Sequence of chain 1.E:
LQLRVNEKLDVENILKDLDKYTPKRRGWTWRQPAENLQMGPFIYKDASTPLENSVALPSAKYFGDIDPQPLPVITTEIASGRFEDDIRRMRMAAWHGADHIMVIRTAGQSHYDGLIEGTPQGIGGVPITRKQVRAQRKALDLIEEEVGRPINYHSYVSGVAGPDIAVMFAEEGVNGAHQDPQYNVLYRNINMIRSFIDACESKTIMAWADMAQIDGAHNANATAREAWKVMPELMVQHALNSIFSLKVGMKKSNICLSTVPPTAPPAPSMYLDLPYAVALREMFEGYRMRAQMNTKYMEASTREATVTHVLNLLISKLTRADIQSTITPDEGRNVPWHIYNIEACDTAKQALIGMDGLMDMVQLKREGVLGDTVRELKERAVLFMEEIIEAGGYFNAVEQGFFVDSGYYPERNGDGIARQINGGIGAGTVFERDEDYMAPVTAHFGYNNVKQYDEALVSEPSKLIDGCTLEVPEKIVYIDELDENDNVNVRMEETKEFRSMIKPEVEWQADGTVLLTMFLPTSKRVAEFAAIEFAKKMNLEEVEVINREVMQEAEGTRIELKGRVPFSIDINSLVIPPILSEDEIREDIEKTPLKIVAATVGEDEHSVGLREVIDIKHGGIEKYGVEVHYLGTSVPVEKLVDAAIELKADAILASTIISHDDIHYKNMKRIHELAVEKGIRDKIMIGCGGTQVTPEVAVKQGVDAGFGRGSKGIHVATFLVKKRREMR

The small molecule below binds the protein below.
Small molecule (SMILES): Cc1ncc(COP(=O)(O)O)c(/C=N\CC[C@H](N)C(=O)O)c1O

Sequence of chain 1.A:
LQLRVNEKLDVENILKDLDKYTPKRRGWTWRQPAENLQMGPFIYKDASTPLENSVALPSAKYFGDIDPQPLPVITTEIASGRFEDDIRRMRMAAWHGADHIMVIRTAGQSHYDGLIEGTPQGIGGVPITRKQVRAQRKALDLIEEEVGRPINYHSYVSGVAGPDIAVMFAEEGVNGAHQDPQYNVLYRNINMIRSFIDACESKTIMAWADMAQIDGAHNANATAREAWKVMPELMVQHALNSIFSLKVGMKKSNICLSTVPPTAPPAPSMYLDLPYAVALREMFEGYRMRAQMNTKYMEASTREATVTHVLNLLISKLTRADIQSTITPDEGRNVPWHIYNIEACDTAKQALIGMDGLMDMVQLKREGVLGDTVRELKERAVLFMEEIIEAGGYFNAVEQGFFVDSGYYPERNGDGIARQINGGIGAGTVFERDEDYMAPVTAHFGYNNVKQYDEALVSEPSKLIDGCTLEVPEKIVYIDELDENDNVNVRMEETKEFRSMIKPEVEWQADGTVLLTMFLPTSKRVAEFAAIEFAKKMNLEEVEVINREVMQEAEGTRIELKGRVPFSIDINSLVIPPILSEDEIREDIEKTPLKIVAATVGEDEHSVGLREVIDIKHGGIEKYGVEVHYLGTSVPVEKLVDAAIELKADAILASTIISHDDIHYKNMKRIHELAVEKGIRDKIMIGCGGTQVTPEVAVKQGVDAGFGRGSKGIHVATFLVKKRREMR

Binding-site contacts:
Ligand atom P contacts residue ARG192 of chain 1.E at 3.5 Å.
Ligand atom C5 contacts residue TYR187 of chain 1.E at 3.2 Å (hydrophobic).
Ligand atom CB contacts residue TYR160 of chain 1.E at 3.1 Å (hydrophobic).
Ligand atom OP2 contacts residue GLN113 of chain 1.E at 3.2 Å (h-bond).
Ligand atom O3 contacts residue HIS222 of chain 1.E at 3.0 Å (h-bond).
Ligand atom OP1 contacts residue ARG192 of chain 1.E at 3.0 Å (salt-bridge).
Ligand atom C6 contacts residue TYR160 of chain 1.E at 3.5 Å (hydrophobic).
Ligand atom C6 contacts residue SER162 of chain 1.E at 3.2 Å.
Ligand atom O contacts residue HIS222 of chain 1.E at 3.1 Å (h-bond).
Ligand atom N1 contacts residue TYR187 of chain 1.E at 3.3 Å.
Ligand atom O contacts residue HIS182 of chain 1.E at 2.9 Å (h-bond).
Ligand atom C4 contacts residue TYR187 of chain 1.E at 3.5 Å (hydrophobic).
Ligand atom OXT contacts residue GLN296 of chain 1.E at 3.0 Å (h-bond).
Ligand atom OP1 contacts residue TYR187 of chain 1.E at 2.8 Å (h-bond).
Ligand atom C contacts residue ARG294 of chain 1.E at 3.6 Å.
Ligand atom N contacts residue GLU81 of chain 1.E at 2.9 Å (salt-bridge).
Ligand atom C2 contacts residue TYR187 of chain 1.E at 3.6 Å (hydrophobic).
Ligand atom O3 contacts residue LYS626 of chain 1.A at 3.5 Å (salt-bridge).
Ligand atom ND contacts residue LYS626 of chain 1.A at 3.1 Å (salt-bridge).
Ligand atom OP2 contacts residue ARG109 of chain 1.E at 2.6 Å (salt-bridge).
Ligand atom C3 contacts residue TYR187 of chain 1.E at 3.4 Å (hydrophobic).
Ligand atom O3 contacts residue ASN223 of chain 1.E at 2.7 Å (h-bond).
Ligand atom C2A contacts residue TYR187 of chain 1.E at 3.5 Å (hydrophobic).
Ligand atom OP3 contacts residue ARG192 of chain 1.E at 2.8 Å (salt-bridge).
Ligand atom OP3 contacts residue GLY112 of chain 1.E at 3.2 Å (h-bond).
Ligand atom P contacts residue ARG109 of chain 1.E at 3.6 Å.
Ligand atom OP1 contacts residue SER114 of chain 1.E at 2.9 Å (h-bond).
Ligand atom C2A contacts residue SER162 of chain 1.E at 3.6 Å.
Ligand atom OP2 contacts residue SER114 of chain 1.E at 2.8 Å (h-bond).
Ligand atom P contacts residue SER114 of chain 1.E at 3.6 Å.
Ligand atom C4A contacts residue LYS626 of chain 1.A at 2.3 Å.
Ligand atom C2 contacts residue SER162 of chain 1.E at 3.4 Å.
Ligand atom C6 contacts residue TYR187 of chain 1.E at 3.5 Å (hydrophobic).
Ligand atom N1 contacts residue TYR160 of chain 1.E at 3.4 Å.
Ligand atom C5A contacts residue TYR187 of chain 1.E at 3.5 Å (hydrophobic).
Ligand atom N1 contacts residue SER162 of chain 1.E at 2.4 Å (h-bond).
Ligand atom O contacts residue ARG294 of chain 1.E at 3.2 Å (salt-bridge).
Ligand atom OXT contacts residue GLU81 of chain 1.E at 3.3 Å (salt-bridge).
Ligand atom OXT contacts residue ARG294 of chain 1.E at 2.9 Å (salt-bridge).
Ligand atom C4 contacts residue LYS626 of chain 1.A at 3.2 Å.